The protein below binds the small molecule below.
Small molecule (SMILES): Cc1ncc(COP(=O)(O)O)c(/C=N/[C@H](Cc2c[nH]c3ccccc23)C(=O)O)c1O

Binding-site contacts:
Ligand atom C04 contacts residue SER377 of chain 1.B at 3.4 Å.
Ligand atom C06 contacts residue GLY303 of chain 1.B at 3.5 Å.
Ligand atom O30 contacts residue GLN114 of chain 1.B at 3.4 Å.
Ligand atom P08 contacts residue SER235 of chain 1.B at 3.5 Å.
Ligand atom C26 contacts residue GLY111 of chain 1.B at 3.4 Å.
Ligand atom O11 contacts residue GLY233 of chain 1.B at 2.6 Å (h-bond).
Ligand atom O28 contacts residue GLY111 of chain 1.B at 2.4 Å (h-bond).
Ligand atom O09 contacts residue ASN236 of chain 1.B at 2.7 Å (h-bond).
Ligand atom O09 contacts residue HIS86 of chain 1.B at 3.5 Å (h-bond).
Ligand atom O10 contacts residue THR190 of chain 1.B at 2.4 Å (h-bond).
Ligand atom C22 contacts residue LEU166 of chain 1.B at 3.6 Å (hydrophobic).
Ligand atom O27 contacts residue GLN114 of chain 1.B at 3.6 Å (h-bond).
Ligand atom C26 contacts residue THR110 of chain 1.B at 3.5 Å.
Ligand atom N14 contacts residue GLY303 of chain 1.B at 3.6 Å.
Ligand atom C18 contacts residue GLU109 of chain 1.B at 3.5 Å.
Ligand atom C13 contacts residue GLY303 of chain 1.B at 3.3 Å.
Ligand atom C16 contacts residue LYS87 of chain 1.B at 3.5 Å.
Ligand atom O10 contacts residue SER235 of chain 1.B at 2.9 Å (h-bond).
Ligand atom P08 contacts residue GLY234 of chain 1.B at 3.6 Å.
Ligand atom N03 contacts residue GLU350 of chain 1.B at 3.4 Å.
Ligand atom O11 contacts residue GLY232 of chain 1.B at 2.8 Å (h-bond).
Ligand atom C24 contacts residue PHE306 of chain 1.B at 3.5 Å (hydrophobic).
Ligand atom O07 contacts residue LYS87 of chain 1.B at 3.2 Å (salt-bridge).
Ligand atom P08 contacts residue LYS87 of chain 1.B at 3.5 Å.
Ligand atom O28 contacts residue ALA112 of chain 1.B at 2.3 Å (h-bond).
Ligand atom O28 contacts residue THR110 of chain 1.B at 3.5 Å (h-bond).
Ligand atom C13 contacts residue LYS87 of chain 1.B at 3.6 Å.
Ligand atom O27 contacts residue HIS115 of chain 1.B at 3.1 Å (h-bond).
Ligand atom O10 contacts residue LYS87 of chain 1.B at 3.1 Å (salt-bridge).
Ligand atom C04 contacts residue GLU350 of chain 1.B at 3.5 Å.
Ligand atom O09 contacts residue SER235 of chain 1.B at 3.1 Å (h-bond).
Ligand atom N19 contacts residue LEU166 of chain 1.B at 3.7 Å.
Ligand atom O10 contacts residue GLY234 of chain 1.B at 3.5 Å (h-bond).
Ligand atom N03 contacts residue SER377 of chain 1.B at 2.8 Å (h-bond).
Ligand atom C21 contacts residue LEU166 of chain 1.B at 3.6 Å (hydrophobic).
Ligand atom C24 contacts residue THR190 of chain 1.B at 3.5 Å.
Ligand atom C26 contacts residue ALA112 of chain 1.B at 3.3 Å (hydrophobic).
Ligand atom O11 contacts residue GLY234 of chain 1.B at 2.8 Å (h-bond).
Ligand atom N19 contacts residue GLU109 of chain 1.B at 2.9 Å (salt-bridge).
Ligand atom O27 contacts residue THR110 of chain 1.B at 2.8 Å (h-bond).

Sequence of chain 1.B:
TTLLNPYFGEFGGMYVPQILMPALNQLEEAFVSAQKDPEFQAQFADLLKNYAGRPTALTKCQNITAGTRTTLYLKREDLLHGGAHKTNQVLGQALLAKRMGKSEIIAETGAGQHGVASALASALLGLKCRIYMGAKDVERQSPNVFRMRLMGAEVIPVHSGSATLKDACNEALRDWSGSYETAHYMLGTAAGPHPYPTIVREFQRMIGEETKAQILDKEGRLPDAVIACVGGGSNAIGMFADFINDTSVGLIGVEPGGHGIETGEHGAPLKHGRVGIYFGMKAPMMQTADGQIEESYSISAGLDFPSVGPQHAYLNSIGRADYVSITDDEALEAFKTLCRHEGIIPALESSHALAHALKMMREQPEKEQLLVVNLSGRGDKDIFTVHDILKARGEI